Sequence of chain 1.D:
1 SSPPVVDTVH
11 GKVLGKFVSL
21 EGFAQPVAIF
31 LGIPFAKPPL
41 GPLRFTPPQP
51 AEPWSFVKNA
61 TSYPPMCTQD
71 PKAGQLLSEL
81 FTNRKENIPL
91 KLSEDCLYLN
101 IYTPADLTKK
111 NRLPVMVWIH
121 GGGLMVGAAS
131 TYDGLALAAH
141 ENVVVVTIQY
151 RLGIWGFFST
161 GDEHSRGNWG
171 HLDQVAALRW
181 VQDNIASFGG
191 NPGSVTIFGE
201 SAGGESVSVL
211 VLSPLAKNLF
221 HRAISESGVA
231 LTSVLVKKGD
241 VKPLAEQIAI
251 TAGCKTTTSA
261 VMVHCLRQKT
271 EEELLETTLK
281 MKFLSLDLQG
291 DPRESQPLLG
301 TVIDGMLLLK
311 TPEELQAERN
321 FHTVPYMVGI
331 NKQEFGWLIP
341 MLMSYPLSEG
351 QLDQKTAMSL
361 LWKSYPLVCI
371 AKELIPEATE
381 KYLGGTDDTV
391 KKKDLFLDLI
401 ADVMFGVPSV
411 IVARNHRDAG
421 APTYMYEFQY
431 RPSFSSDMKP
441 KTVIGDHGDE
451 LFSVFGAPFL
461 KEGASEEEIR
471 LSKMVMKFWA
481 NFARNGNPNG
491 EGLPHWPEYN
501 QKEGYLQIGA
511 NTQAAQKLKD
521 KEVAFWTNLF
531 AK

Binding-site contacts:
Ligand atom C10 contacts residue SER259 of chain 1.D at 3.2 Å.
Ligand atom C9 contacts residue TYR98 of chain 1.F at 4.0 Å (hydrophobic).
Ligand atom C9 contacts residue GLY32 of chain 1.F at 4.0 Å.
Ligand atom O9 contacts residue TYR98 of chain 1.F at 4.1 Å.
Ligand atom O10 contacts residue LYS242 of chain 1.D at 3.9 Å.
Ligand atom O10 contacts residue SER259 of chain 1.D at 2.5 Å (h-bond).
Ligand atom O9 contacts residue GLY32 of chain 1.F at 3.6 Å (h-bond).
Ligand atom C11 contacts residue SER259 of chain 1.D at 3.4 Å.
Ligand atom O1A contacts residue NAG1 of chain 1.QA at 3.8 Å.
Ligand atom N5 contacts residue THR258 of chain 1.D at 3.8 Å.
Ligand atom O10 contacts residue THR258 of chain 1.D at 4.2 Å.
Ligand atom O8 contacts residue ALA60 of chain 1.F at 4.4 Å.
Ligand atom O2 contacts residue NAG1 of chain 1.QA at 4.0 Å.
Ligand atom C10 contacts residue ASP162 of chain 1.D at 4.2 Å.
Ligand atom O6 contacts residue SER62 of chain 1.F at 4.3 Å.
Ligand atom O6 contacts residue ASN59 of chain 1.F at 4.4 Å.
Ligand atom O1A contacts residue ASN59 of chain 1.F at 3.1 Å.
Ligand atom N5 contacts residue SER259 of chain 1.D at 3.7 Å.
Ligand atom O8 contacts residue LEU31 of chain 1.F at 4.5 Å.
Ligand atom O10 contacts residue ASP162 of chain 1.D at 4.1 Å.
Ligand atom C10 contacts residue THR258 of chain 1.D at 4.3 Å.
Ligand atom C2 contacts residue ASN59 of chain 1.F at 4.5 Å.
Ligand atom C9 contacts residue LYS58 of chain 1.F at 4.2 Å.
Ligand atom C11 contacts residue ASP162 of chain 1.D at 3.3 Å.
Ligand atom C3 contacts residue LYS242 of chain 1.D at 4.0 Å.
Ligand atom O1B contacts residue LYS58 of chain 1.F at 4.4 Å.
Ligand atom O7 contacts residue SER62 of chain 1.F at 3.5 Å (h-bond).
Ligand atom O7 contacts residue PRO64 of chain 1.F at 4.4 Å.
Ligand atom O8 contacts residue GLY32 of chain 1.F at 3.6 Å.
Ligand atom O8 contacts residue ASN59 of chain 1.F at 3.5 Å (h-bond).
Ligand atom C1 contacts residue ASN59 of chain 1.F at 3.4 Å.
Ligand atom O1B contacts residue ASN59 of chain 1.F at 3.1 Å (h-bond).
Ligand atom O2 contacts residue SER62 of chain 1.F at 3.6 Å (h-bond).
Ligand atom C11 contacts residue HIS164 of chain 1.D at 4.3 Å.
Ligand atom C8 contacts residue GLY32 of chain 1.F at 3.5 Å.
Ligand atom O9 contacts residue PRO34 of chain 1.F at 3.6 Å.
Ligand atom O9 contacts residue LYS58 of chain 1.F at 3.2 Å.
Ligand atom C8 contacts residue TYR98 of chain 1.F at 4.2 Å (hydrophobic).

Sequence of chain 1.F:
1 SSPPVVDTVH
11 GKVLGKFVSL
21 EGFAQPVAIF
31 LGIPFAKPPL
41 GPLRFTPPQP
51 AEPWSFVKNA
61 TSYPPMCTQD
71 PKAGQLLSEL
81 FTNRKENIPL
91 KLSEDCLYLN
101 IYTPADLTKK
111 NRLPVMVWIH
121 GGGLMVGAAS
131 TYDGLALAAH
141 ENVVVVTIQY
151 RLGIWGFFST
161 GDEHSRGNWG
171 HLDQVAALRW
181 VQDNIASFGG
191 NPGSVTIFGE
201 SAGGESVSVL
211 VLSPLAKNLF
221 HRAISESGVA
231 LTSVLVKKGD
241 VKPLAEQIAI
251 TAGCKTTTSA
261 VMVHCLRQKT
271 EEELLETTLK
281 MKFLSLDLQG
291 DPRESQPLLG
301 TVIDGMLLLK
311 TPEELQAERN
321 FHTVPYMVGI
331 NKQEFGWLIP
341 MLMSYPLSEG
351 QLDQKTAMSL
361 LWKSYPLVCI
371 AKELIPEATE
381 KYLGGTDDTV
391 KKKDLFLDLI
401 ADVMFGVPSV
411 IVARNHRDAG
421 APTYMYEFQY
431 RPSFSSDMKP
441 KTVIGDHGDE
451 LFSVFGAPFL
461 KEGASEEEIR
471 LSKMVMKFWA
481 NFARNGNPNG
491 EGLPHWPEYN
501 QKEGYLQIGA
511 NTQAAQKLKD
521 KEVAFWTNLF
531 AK

This protein binds this small molecule.
Small molecule (SMILES): CC(=O)N[C@H]1[C@H]([C@H](O)[C@H](O)CO)O[C@@](O)(C(=O)O)C[C@@H]1O